Binding-site contacts:
Ligand atom C5 contacts residue ASN84 of chain 1.A at 4.2 Å.
Ligand atom C6 contacts residue ASN84 of chain 1.A at 4.0 Å.
Ligand atom C5 contacts residue ASP85 of chain 1.A at 3.9 Å.
Ligand atom C1 contacts residue ASP85 of chain 1.A at 3.3 Å.
Ligand atom C1 contacts residue ASP85 of chain 1.A at 4.4 Å.
Ligand atom C4 contacts residue ASN84 of chain 1.A at 4.3 Å.
Ligand atom O6 contacts residue ASN84 of chain 1.A at 3.1 Å (h-bond).
Ligand atom N2 contacts residue ASN84 of chain 1.A at 3.1 Å (h-bond).
Ligand atom C7 contacts residue ASN84 of chain 1.A at 3.1 Å.
Ligand atom C1 contacts residue ASN84 of chain 1.A at 1.5 Å.
Ligand atom C1 contacts residue ASN84 of chain 1.A at 3.3 Å.
Ligand atom C6 contacts residue THR86 of chain 1.A at 4.5 Å.
Ligand atom C8 contacts residue VAL99 of chain 1.A at 4.1 Å (hydrophobic).
Ligand atom N2 contacts residue VAL99 of chain 1.A at 4.2 Å.
Ligand atom O6 contacts residue THR86 of chain 1.A at 4.2 Å.
Ligand atom O7 contacts residue ASN84 of chain 1.A at 2.6 Å (h-bond).
Ligand atom C2 contacts residue ASN84 of chain 1.A at 2.8 Å.
Ligand atom O7 contacts residue CYS83 of chain 1.A at 3.5 Å (h-bond).
Ligand atom O7 contacts residue VAL99 of chain 1.A at 2.9 Å.
Ligand atom C8 contacts residue ASN84 of chain 1.A at 4.5 Å.
Ligand atom C8 contacts residue ARG82 of chain 1.A at 4.4 Å.
Ligand atom C6 contacts residue ASP85 of chain 1.A at 2.7 Å.
Ligand atom C2 contacts residue ASP85 of chain 1.A at 4.4 Å.
Ligand atom C3 contacts residue ASN84 of chain 1.A at 4.0 Å.
Ligand atom C7 contacts residue VAL99 of chain 1.A at 3.5 Å (hydrophobic).
Ligand atom O5 contacts residue ASN84 of chain 1.A at 3.7 Å.
Ligand atom O6 contacts residue ASP85 of chain 1.A at 2.1 Å (salt-bridge).
Ligand atom O5 contacts residue ASP85 of chain 1.A at 3.8 Å.
Ligand atom O5 contacts residue ASP85 of chain 1.A at 3.4 Å (salt-bridge).
Ligand atom C5 contacts residue ASN84 of chain 1.A at 3.6 Å.
Ligand atom O5 contacts residue ASN84 of chain 1.A at 2.4 Å (h-bond).

Sequence of chain 1.A:
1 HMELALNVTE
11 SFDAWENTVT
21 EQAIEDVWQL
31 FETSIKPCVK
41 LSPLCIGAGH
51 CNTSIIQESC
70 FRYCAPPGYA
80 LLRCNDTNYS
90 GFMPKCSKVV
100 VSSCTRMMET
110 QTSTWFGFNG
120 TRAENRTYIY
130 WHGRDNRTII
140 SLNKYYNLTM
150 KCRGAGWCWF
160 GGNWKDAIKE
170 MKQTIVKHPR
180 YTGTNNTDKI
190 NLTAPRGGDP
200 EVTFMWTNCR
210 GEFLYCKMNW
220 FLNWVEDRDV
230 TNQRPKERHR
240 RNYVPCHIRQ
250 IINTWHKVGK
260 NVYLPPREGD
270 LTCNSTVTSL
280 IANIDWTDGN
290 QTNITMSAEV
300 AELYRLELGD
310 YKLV

The protein below binds the small molecule below.
Small molecule (SMILES): CC(=O)N[C@H]1[C@H](O[C@H]2[C@H](O)[C@@H](NC(C)=O)CO[C@@H]2CO[C@H]2O[C@@H](C)[C@@H](O)[C@@H](O)[C@@H]2O)O[C@H](CO)[C@@H](O[C@@H]2O[C@H](CO[C@H]3O[C@H](CO)[C@@H](O)[C@H](O)[C@@H]3O)[C@@H](O)[C@H](O[C@H]3O[C@H](CO)[C@@H](O)[C@H](O)[C@@H]3O)[C@@H]2O)[C@@H]1O